The small molecule below binds the protein below.
Small molecule (SMILES): Nc1nc2c(N)ncnc2[nH]1

Sequence of chain 1.A:
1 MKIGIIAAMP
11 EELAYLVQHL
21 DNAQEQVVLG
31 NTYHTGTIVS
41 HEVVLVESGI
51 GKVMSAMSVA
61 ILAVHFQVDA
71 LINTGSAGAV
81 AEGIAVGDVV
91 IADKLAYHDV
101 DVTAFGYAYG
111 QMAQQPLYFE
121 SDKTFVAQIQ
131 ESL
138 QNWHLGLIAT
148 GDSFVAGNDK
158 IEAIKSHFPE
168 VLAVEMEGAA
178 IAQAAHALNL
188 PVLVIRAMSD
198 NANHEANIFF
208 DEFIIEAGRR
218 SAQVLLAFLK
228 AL

Binding-site contacts:
Ligand atom N7 contacts residue ALA77 of chain 1.A at 3.5 Å.
Ligand atom C5 contacts residue GLY78 of chain 1.A at 3.7 Å.
Ligand atom C5 contacts residue ASP197 of chain 1.A at 3.9 Å.
Ligand atom C6 contacts residue PHE151 of chain 1.A at 3.4 Å (hydrophobic).
Ligand atom N7 contacts residue GLY78 of chain 1.A at 3.4 Å (h-bond).
Ligand atom N3 contacts residue PHE151 of chain 1.A at 3.8 Å.
Ligand atom C8 contacts residue GLY78 of chain 1.A at 3.8 Å.
Ligand atom N3 contacts residue MET173 of chain 1.A at 3.8 Å.
Ligand atom N9 contacts residue SER76 of chain 1.A at 3.6 Å (h-bond).
Ligand atom N7 contacts residue SER196 of chain 1.A at 3.9 Å.
Ligand atom N9 contacts residue ALA77 of chain 1.A at 3.7 Å.
Ligand atom C4 contacts residue PHE151 of chain 1.A at 3.7 Å (hydrophobic).
Ligand atom N7 contacts residue ASP197 of chain 1.A at 2.8 Å (salt-bridge).
Ligand atom C8 contacts residue ASP197 of chain 1.A at 3.6 Å.
Ligand atom N6 contacts residue VAL152 of chain 1.A at 2.9 Å (h-bond).
Ligand atom N6 contacts residue ALA199 of chain 1.A at 3.5 Å.
Ligand atom C5 contacts residue PHE151 of chain 1.A at 3.3 Å (hydrophobic).
Ligand atom N8 contacts residue SER196 of chain 1.A at 2.8 Å (h-bond).
Ligand atom N8 contacts residue ALA77 of chain 1.A at 3.2 Å (h-bond).
Ligand atom C8 contacts residue ALA77 of chain 1.A at 3.4 Å (hydrophobic).
Ligand atom N6 contacts residue PHE151 of chain 1.A at 3.6 Å.
Ligand atom N8 contacts residue ASP197 of chain 1.A at 3.7 Å.
Ligand atom C8 contacts residue SER196 of chain 1.A at 3.7 Å.
Ligand atom C8 contacts residue PHE207 of chain 1.A at 3.8 Å (hydrophobic).
Ligand atom N7 contacts residue PHE151 of chain 1.A at 3.6 Å.
Ligand atom C2 contacts residue VAL152 of chain 1.A at 3.6 Å (hydrophobic).
Ligand atom C2 contacts residue MET173 of chain 1.A at 3.9 Å (hydrophobic).
Ligand atom N3 contacts residue VAL171 of chain 1.A at 3.9 Å.
Ligand atom N6 contacts residue ASP197 of chain 1.A at 3.0 Å (salt-bridge).
Ligand atom N1 contacts residue VAL152 of chain 1.A at 3.0 Å (h-bond).
Ligand atom N8 contacts residue SER76 of chain 1.A at 2.8 Å (h-bond).
Ligand atom N8 contacts residue PHE207 of chain 1.A at 3.4 Å.
Ligand atom C6 contacts residue VAL152 of chain 1.A at 3.8 Å (hydrophobic).
Ligand atom C2 contacts residue SER150 of chain 1.A at 3.6 Å.
Ligand atom C2 contacts residue PHE151 of chain 1.A at 3.6 Å (hydrophobic).
Ligand atom C4 contacts residue VAL171 of chain 1.A at 3.8 Å (hydrophobic).
Ligand atom N1 contacts residue PHE151 of chain 1.A at 3.6 Å.
Ligand atom C2 contacts residue GLU172 of chain 1.A at 3.7 Å.
Ligand atom C8 contacts residue SER76 of chain 1.A at 3.8 Å.
Ligand atom N3 contacts residue GLU172 of chain 1.A at 3.3 Å.